Binding-site contacts:
Ligand atom C3 contacts residue ASN721 of chain 1.B at 4.0 Å.
Ligand atom C8 contacts residue ASN708 of chain 1.B at 3.3 Å.
Ligand atom C1 contacts residue ASN708 of chain 1.B at 1.4 Å.
Ligand atom C5 contacts residue ASN708 of chain 1.B at 3.6 Å.
Ligand atom C2 contacts residue ASN721 of chain 1.B at 3.9 Å.
Ligand atom C4 contacts residue ASN708 of chain 1.B at 4.2 Å.
Ligand atom C1 contacts residue ASN721 of chain 1.B at 4.0 Å.
Ligand atom C3 contacts residue ASN708 of chain 1.B at 3.8 Å.
Ligand atom N2 contacts residue ASN721 of chain 1.B at 3.1 Å (h-bond).
Ligand atom C8 contacts residue SER709 of chain 1.B at 3.7 Å.
Ligand atom C7 contacts residue ASN708 of chain 1.B at 3.5 Å.
Ligand atom O5 contacts residue ASN708 of chain 1.B at 2.3 Å (h-bond).
Ligand atom C7 contacts residue ASN721 of chain 1.B at 4.0 Å.
Ligand atom C2 contacts residue ASN708 of chain 1.B at 2.4 Å.
Ligand atom N2 contacts residue ASN708 of chain 1.B at 2.8 Å (h-bond).

Sequence of chain 1.B:
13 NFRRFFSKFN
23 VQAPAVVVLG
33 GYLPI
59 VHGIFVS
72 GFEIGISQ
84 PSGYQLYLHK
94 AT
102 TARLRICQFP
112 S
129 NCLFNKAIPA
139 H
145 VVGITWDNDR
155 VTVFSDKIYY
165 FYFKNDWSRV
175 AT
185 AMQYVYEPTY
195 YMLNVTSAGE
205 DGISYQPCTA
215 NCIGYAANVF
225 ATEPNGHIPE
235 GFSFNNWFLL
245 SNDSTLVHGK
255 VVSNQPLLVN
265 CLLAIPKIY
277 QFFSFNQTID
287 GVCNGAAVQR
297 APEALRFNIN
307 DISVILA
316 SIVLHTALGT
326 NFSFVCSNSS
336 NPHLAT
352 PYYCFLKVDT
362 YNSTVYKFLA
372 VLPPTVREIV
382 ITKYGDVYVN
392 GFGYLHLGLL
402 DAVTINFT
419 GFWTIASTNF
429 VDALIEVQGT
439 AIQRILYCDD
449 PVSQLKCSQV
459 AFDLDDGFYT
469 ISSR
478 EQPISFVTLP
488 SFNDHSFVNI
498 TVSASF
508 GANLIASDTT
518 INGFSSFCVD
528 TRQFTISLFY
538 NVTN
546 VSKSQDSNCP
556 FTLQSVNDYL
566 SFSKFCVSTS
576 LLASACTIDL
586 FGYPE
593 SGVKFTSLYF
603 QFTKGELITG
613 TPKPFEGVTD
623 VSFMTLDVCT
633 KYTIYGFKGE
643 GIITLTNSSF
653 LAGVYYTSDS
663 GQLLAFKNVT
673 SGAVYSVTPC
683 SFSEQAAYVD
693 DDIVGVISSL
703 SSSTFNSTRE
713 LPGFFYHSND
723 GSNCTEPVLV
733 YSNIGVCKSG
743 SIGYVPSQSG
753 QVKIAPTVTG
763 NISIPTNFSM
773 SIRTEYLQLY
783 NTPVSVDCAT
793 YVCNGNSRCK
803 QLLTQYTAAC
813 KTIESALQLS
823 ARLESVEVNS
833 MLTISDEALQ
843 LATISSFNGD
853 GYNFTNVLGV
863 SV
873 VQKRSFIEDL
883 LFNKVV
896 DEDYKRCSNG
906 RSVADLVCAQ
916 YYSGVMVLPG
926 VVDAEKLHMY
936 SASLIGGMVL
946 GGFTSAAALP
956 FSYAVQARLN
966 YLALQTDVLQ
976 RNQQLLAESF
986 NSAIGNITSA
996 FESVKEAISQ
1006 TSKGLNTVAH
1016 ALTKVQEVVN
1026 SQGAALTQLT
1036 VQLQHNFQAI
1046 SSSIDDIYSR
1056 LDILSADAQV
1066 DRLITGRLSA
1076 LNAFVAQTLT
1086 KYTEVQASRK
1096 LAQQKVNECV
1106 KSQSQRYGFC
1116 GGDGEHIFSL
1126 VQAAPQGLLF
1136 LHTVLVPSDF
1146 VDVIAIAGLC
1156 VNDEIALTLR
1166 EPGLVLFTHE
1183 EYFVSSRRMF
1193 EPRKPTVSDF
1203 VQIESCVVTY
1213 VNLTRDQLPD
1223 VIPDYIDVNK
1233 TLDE

The protein below binds the small molecule below.
Small molecule (SMILES): CC(=O)N[C@H]1[C@H](O[C@H]2[C@H](O)[C@@H](NC(C)=O)CO[C@@H]2CO)O[C@H](CO)[C@@H](O)[C@@H]1O